Binding-site contacts:
Ligand atom O6 contacts residue GLU147 of chain 1.A at 4.1 Å.
Ligand atom C1 contacts residue ASN149 of chain 1.A at 1.4 Å.
Ligand atom C8 contacts residue ASN157 of chain 1.A at 3.8 Å.
Ligand atom C1 contacts residue GLU147 of chain 1.A at 3.5 Å.
Ligand atom C2 contacts residue GLU147 of chain 1.A at 4.3 Å.
Ligand atom C5 contacts residue GLU147 of chain 1.A at 3.2 Å.
Ligand atom O7 contacts residue ILE158 of chain 1.A at 3.7 Å.
Ligand atom C7 contacts residue ASN157 of chain 1.A at 4.3 Å.
Ligand atom C3 contacts residue GLU147 of chain 1.A at 4.1 Å.
Ligand atom C4 contacts residue ASN149 of chain 1.A at 4.1 Å.
Ligand atom O7 contacts residue ALA159 of chain 1.A at 3.5 Å (h-bond).
Ligand atom C2 contacts residue ASN149 of chain 1.A at 2.3 Å.
Ligand atom C3 contacts residue ASN149 of chain 1.A at 3.7 Å.
Ligand atom O4 contacts residue GLU147 of chain 1.A at 4.1 Å.
Ligand atom C5 contacts residue ASN149 of chain 1.A at 3.6 Å.
Ligand atom C6 contacts residue GLU147 of chain 1.A at 4.1 Å.
Ligand atom O5 contacts residue GLU147 of chain 1.A at 3.5 Å (salt-bridge).
Ligand atom O7 contacts residue ASN157 of chain 1.A at 4.0 Å.
Ligand atom C4 contacts residue GLU147 of chain 1.A at 4.2 Å.
Ligand atom O7 contacts residue ASN149 of chain 1.A at 4.3 Å.
Ligand atom O7 contacts residue THR238 of chain 1.A at 4.4 Å.
Ligand atom N2 contacts residue ASN149 of chain 1.A at 2.9 Å (h-bond).
Ligand atom O5 contacts residue ASN149 of chain 1.A at 2.3 Å (h-bond).
Ligand atom C7 contacts residue ASN149 of chain 1.A at 3.3 Å.
Ligand atom C8 contacts residue ASN149 of chain 1.A at 3.1 Å.

Sequence of chain 1.A:
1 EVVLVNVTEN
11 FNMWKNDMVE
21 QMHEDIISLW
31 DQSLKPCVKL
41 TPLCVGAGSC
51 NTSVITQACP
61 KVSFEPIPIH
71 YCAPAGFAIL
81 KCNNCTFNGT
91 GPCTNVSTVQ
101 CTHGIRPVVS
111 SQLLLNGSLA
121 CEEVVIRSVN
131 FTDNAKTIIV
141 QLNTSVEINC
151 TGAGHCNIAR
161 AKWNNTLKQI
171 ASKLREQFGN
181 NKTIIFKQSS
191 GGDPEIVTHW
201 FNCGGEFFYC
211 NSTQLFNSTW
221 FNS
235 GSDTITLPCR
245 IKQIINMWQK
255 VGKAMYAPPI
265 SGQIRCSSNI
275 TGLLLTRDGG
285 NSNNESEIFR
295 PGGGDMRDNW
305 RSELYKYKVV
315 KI

The protein below binds the small molecule below.
Small molecule (SMILES): CC(=O)N[C@@H]1[C@@H](O)[C@H](O)[C@@H](CO)O[C@H]1O